The protein below binds the small molecule below.
Small molecule (SMILES): C[N+](C)(C)CCOP(=O)(O)O

Sequence of chain 1.A:
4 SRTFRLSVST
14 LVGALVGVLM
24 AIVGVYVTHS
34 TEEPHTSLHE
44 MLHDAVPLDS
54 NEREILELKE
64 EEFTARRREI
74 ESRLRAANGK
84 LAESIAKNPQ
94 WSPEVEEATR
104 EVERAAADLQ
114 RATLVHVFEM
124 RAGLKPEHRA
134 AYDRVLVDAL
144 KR

Binding-site contacts:
Ligand atom O2 contacts residue GLU99 of chain 1.A at 3.5 Å (salt-bridge).
Ligand atom O4 contacts residue TRP94 of chain 1.A at 3.1 Å (h-bond).
Ligand atom C4 contacts residue ARG103 of chain 1.A at 4.1 Å.
Ligand atom O1 contacts residue GLU99 of chain 1.A at 3.8 Å.
Ligand atom P1 contacts residue GLU99 of chain 1.A at 3.8 Å.
Ligand atom O4 contacts residue GLU99 of chain 1.A at 3.4 Å (salt-bridge).
Ligand atom C5 contacts residue GLU99 of chain 1.A at 3.4 Å.
Ligand atom C4 contacts residue GLU99 of chain 1.A at 3.6 Å.
Ligand atom C5 contacts residue ARG103 of chain 1.A at 4.4 Å.
Ligand atom O1 contacts residue TRP94 of chain 1.A at 3.4 Å (h-bond).
Ligand atom P1 contacts residue TRP94 of chain 1.A at 3.9 Å.
Ligand atom N1 contacts residue GLU99 of chain 1.A at 3.9 Å.
Ligand atom C1 contacts residue GLU99 of chain 1.A at 4.2 Å.
Ligand atom C2 contacts residue GLU99 of chain 1.A at 3.6 Å.